A small-molecule ligand and the protein it binds are described below.
Small molecule (SMILES): CC(=O)N[C@@H]1[C@@H](O)[C@H](O)[C@@H](CO)O[C@H]1O

Sequence of chain 1.B:
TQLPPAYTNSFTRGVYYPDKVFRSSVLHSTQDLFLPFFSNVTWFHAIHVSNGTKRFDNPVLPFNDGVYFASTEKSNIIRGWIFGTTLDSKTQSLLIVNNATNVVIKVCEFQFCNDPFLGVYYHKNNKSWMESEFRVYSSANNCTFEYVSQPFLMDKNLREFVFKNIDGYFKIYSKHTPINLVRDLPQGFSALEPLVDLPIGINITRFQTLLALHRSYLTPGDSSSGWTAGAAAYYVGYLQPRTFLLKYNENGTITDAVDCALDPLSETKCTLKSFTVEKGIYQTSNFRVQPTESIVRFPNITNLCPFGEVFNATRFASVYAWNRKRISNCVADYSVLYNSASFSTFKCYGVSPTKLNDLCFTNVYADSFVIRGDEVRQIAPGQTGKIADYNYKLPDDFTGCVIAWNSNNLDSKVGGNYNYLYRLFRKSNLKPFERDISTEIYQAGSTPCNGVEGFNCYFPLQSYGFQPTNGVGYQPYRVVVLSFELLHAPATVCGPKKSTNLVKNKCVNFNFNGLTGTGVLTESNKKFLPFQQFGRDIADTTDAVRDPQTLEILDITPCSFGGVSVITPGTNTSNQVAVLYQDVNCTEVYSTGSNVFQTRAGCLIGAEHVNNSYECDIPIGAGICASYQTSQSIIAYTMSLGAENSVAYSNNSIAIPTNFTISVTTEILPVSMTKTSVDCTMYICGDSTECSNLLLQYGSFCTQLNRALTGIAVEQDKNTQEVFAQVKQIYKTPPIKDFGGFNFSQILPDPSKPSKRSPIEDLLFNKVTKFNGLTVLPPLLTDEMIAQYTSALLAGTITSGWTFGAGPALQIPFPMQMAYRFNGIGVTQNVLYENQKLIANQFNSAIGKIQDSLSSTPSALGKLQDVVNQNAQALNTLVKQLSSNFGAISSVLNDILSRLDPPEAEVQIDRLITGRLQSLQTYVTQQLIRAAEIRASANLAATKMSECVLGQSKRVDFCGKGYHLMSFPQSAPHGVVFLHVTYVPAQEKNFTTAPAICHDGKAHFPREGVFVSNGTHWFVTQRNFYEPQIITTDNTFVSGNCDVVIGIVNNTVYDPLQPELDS

Binding-site contacts:
Ligand atom O5 contacts residue ASN282 of chain 1.B at 2.4 Å (h-bond).
Ligand atom C1 contacts residue GLU281 of chain 1.B at 3.2 Å.
Ligand atom C7 contacts residue ASN282 of chain 1.B at 3.5 Å.
Ligand atom C3 contacts residue ASN282 of chain 1.B at 3.8 Å.
Ligand atom O7 contacts residue ASN280 of chain 1.B at 4.4 Å.
Ligand atom C6 contacts residue ASN282 of chain 1.B at 4.4 Å.
Ligand atom C6 contacts residue GLU281 of chain 1.B at 4.3 Å.
Ligand atom C1 contacts residue ASN282 of chain 1.B at 1.4 Å.
Ligand atom C5 contacts residue ASN282 of chain 1.B at 3.7 Å.
Ligand atom C2 contacts residue GLU281 of chain 1.B at 4.4 Å.
Ligand atom C5 contacts residue GLU281 of chain 1.B at 3.6 Å.
Ligand atom O7 contacts residue ASN282 of chain 1.B at 3.7 Å.
Ligand atom C7 contacts residue ASN280 of chain 1.B at 4.4 Å.
Ligand atom N2 contacts residue ASN282 of chain 1.B at 2.9 Å (h-bond).
Ligand atom O5 contacts residue GLU281 of chain 1.B at 3.4 Å (salt-bridge).
Ligand atom C2 contacts residue ASN282 of chain 1.B at 2.5 Å.
Ligand atom O7 contacts residue GLU281 of chain 1.B at 3.7 Å.
Ligand atom C4 contacts residue ASN282 of chain 1.B at 4.2 Å.